Sequence of chain 1.N:
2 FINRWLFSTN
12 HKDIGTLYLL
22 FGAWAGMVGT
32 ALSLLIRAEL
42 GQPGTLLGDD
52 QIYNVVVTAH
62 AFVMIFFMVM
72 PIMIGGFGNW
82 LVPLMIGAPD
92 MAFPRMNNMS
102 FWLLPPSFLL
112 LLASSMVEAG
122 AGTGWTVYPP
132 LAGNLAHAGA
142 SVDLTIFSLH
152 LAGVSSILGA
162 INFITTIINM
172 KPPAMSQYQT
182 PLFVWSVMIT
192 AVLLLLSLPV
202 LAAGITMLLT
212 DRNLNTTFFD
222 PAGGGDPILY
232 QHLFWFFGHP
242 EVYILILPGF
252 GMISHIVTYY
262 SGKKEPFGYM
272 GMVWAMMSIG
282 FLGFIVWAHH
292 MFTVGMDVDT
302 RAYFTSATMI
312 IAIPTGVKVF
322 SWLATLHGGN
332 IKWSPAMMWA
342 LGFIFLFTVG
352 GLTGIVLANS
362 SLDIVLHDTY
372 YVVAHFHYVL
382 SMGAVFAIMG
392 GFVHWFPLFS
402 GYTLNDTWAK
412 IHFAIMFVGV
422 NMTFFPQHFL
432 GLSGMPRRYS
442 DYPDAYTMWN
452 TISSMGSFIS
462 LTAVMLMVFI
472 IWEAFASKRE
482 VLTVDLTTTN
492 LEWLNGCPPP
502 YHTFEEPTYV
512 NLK

Binding-site contacts:
Ligand atom O16 contacts residue TRP98 of chain 1.Q at 3.9 Å.
Ligand atom C11 contacts residue TYR35 of chain 1.Z at 4.1 Å (hydrophobic).
Ligand atom O61 contacts residue TRP98 of chain 1.Q at 3.0 Å (h-bond).
Ligand atom O5 contacts residue TRP98 of chain 1.Q at 3.4 Å.
Ligand atom C25 contacts residue TRP98 of chain 1.Q at 3.8 Å (hydrophobic).
Ligand atom C43 contacts residue PHE459 of chain 1.N at 3.8 Å (hydrophobic).
Ligand atom C9 contacts residue TYR35 of chain 1.Z at 4.0 Å (hydrophobic).
Ligand atom O61 contacts residue TYR102 of chain 1.Q at 3.8 Å.
Ligand atom C43 contacts residue LEU34 of chain 1.Z at 4.1 Å (hydrophobic).
Ligand atom O49 contacts residue TRP32 of chain 1.Z at 3.5 Å (h-bond).
Ligand atom C57 contacts residue TRP98 of chain 1.Q at 3.6 Å (hydrophobic).
Ligand atom C1 contacts residue TRP32 of chain 1.Z at 3.5 Å (hydrophobic).
Ligand atom O55 contacts residue TRP32 of chain 1.Z at 3.2 Å.
Ligand atom O16 contacts residue LEU27 of chain 1.Z at 4.0 Å.
Ligand atom O49 contacts residue LEU28 of chain 1.Z at 2.9 Å (h-bond).
Ligand atom C10 contacts residue TYR35 of chain 1.Z at 3.5 Å (hydrophobic).
Ligand atom C28 contacts residue GLY31 of chain 1.Z at 4.0 Å.
Ligand atom C19 contacts residue LEU27 of chain 1.Z at 3.6 Å (hydrophobic).
Ligand atom C1 contacts residue LEU28 of chain 1.Z at 3.8 Å (hydrophobic).
Ligand atom C5 contacts residue TYR35 of chain 1.Z at 3.8 Å (hydrophobic).
Ligand atom C43 contacts residue PHE37 of chain 1.Y at 4.0 Å (hydrophobic).
Ligand atom C40 contacts residue PHE37 of chain 1.Y at 4.0 Å (hydrophobic).
Ligand atom O3 contacts residue HIS36 of chain 1.Z at 3.5 Å.
Ligand atom C34 contacts residue LEU27 of chain 1.Z at 4.0 Å (hydrophobic).
Ligand atom O6 contacts residue TYR102 of chain 1.Q at 4.0 Å.
Ligand atom C1 contacts residue GLY31 of chain 1.Z at 3.8 Å.
Ligand atom C40 contacts residue ALA30 of chain 1.Z at 4.0 Å (hydrophobic).
Ligand atom C28 contacts residue LEU27 of chain 1.Z at 3.8 Å (hydrophobic).
Ligand atom O1 contacts residue TYR35 of chain 1.Z at 3.0 Å.
Ligand atom C25 contacts residue LEU95 of chain 1.Q at 4.0 Å (hydrophobic).
Ligand atom O6 contacts residue TYR35 of chain 1.Z at 3.1 Å (h-bond).
Ligand atom C31 contacts residue TRP98 of chain 1.Q at 4.0 Å (hydrophobic).
Ligand atom C22 contacts residue TRP98 of chain 1.Q at 3.4 Å (hydrophobic).
Ligand atom C18 contacts residue LEU28 of chain 1.Z at 3.7 Å (hydrophobic).
Ligand atom C28 contacts residue TRP98 of chain 1.Q at 3.8 Å (hydrophobic).
Ligand atom C43 contacts residue LEU35 of chain 1.N at 3.8 Å (hydrophobic).
Ligand atom O16 contacts residue GLY31 of chain 1.Z at 3.8 Å.
Ligand atom C37 contacts residue PHE459 of chain 1.N at 3.8 Å (hydrophobic).
Ligand atom C37 contacts residue LEU34 of chain 1.Z at 4.0 Å (hydrophobic).
Ligand atom O16 contacts residue LEU28 of chain 1.Z at 4.0 Å.

Sequence of chain 1.Y:
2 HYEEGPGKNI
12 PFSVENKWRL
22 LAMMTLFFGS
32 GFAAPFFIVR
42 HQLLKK

This protein binds this small molecule.
Small molecule (SMILES): CCCCCCCCCCO[C@@H]1O[C@H](CO)[C@@H](O[C@H]2O[C@H](CO)[C@@H](O)[C@H](O)[C@H]2O)[C@H](O)[C@H]1O

Sequence of chain 1.Z:
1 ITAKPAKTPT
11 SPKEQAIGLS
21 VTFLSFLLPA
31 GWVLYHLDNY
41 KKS

Sequence of chain 1.Q:
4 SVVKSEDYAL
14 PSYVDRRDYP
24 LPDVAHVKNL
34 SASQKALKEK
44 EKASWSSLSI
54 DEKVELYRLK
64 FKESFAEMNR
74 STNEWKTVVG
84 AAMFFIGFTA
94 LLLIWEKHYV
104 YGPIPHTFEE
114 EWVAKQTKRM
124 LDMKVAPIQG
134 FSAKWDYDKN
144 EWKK